This small molecule binds to this protein.
Small molecule (SMILES): CC[C@H](C)[C@H](NC(=O)[C@@H](N)CC(C)C)C(=O)NCC(=O)N[C@@H](CCCN=C(N)N)C(=O)N[C@H](C=O)[C@@H](C)O

Sequence of chain 1.A:
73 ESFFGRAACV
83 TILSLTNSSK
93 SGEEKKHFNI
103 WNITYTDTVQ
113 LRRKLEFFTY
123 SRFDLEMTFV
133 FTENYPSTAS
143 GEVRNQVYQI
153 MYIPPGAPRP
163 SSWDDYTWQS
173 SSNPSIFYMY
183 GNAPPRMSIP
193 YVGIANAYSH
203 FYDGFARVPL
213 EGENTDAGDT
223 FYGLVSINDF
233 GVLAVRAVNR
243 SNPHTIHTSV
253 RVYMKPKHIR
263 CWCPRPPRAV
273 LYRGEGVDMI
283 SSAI

Binding-site contacts:
Ligand atom CZ contacts residue SER86 of chain 1.A at 3.2 Å.
Ligand atom NH2 contacts residue SER86 of chain 1.A at 3.5 Å (h-bond).
Ligand atom O contacts residue SER86 of chain 1.A at 2.8 Å (h-bond).
Ligand atom NH2 contacts residue LEU87 of chain 1.A at 3.9 Å.
Ligand atom CG contacts residue ILE84 of chain 1.A at 4.5 Å (hydrophobic).
Ligand atom CZ contacts residue LEU87 of chain 1.A at 4.2 Å (hydrophobic).
Ligand atom CZ contacts residue PHE100 of chain 1.A at 4.1 Å (hydrophobic).
Ligand atom CB contacts residue SER86 of chain 1.A at 3.9 Å.
Ligand atom C contacts residue LYS98 of chain 1.A at 3.7 Å.
Ligand atom NH1 contacts residue LEU87 of chain 1.A at 3.9 Å.
Ligand atom CD2 contacts residue ILE84 of chain 1.A at 3.9 Å (hydrophobic).
Ligand atom C contacts residue SER86 of chain 1.A at 3.6 Å.
Ligand atom CZ contacts residue LYS97 of chain 1.A at 4.4 Å.
Ligand atom CD contacts residue SER86 of chain 1.A at 3.5 Å.
Ligand atom NE contacts residue SER86 of chain 1.A at 3.6 Å.
Ligand atom N contacts residue SER86 of chain 1.A at 4.0 Å.
Ligand atom CZ contacts residue ASN101 of chain 1.A at 3.7 Å.
Ligand atom NH2 contacts residue LYS98 of chain 1.A at 2.7 Å (salt-bridge).
Ligand atom NH2 contacts residue LYS97 of chain 1.A at 3.6 Å (salt-bridge).
Ligand atom CA contacts residue SER86 of chain 1.A at 4.0 Å.
Ligand atom NH1 contacts residue THR88 of chain 1.A at 3.8 Å.
Ligand atom CD1 contacts residue ILE84 of chain 1.A at 4.0 Å (hydrophobic).
Ligand atom O contacts residue LYS98 of chain 1.A at 3.8 Å.
Ligand atom O contacts residue THR88 of chain 1.A at 3.7 Å.
Ligand atom CG contacts residue SER86 of chain 1.A at 4.2 Å.
Ligand atom NH1 contacts residue SER86 of chain 1.A at 3.4 Å (h-bond).
Ligand atom C contacts residue THR88 of chain 1.A at 4.2 Å.
Ligand atom NH2 contacts residue PHE100 of chain 1.A at 2.8 Å (h-bond).
Ligand atom CZ contacts residue LYS98 of chain 1.A at 3.7 Å.
Ligand atom NE contacts residue ASN101 of chain 1.A at 3.0 Å (h-bond).
Ligand atom NH1 contacts residue LYS98 of chain 1.A at 3.7 Å.
Ligand atom NH2 contacts residue ASN101 of chain 1.A at 3.7 Å.
Ligand atom CD contacts residue ASN101 of chain 1.A at 3.2 Å.